Binding-site contacts:
Ligand atom C2 contacts residue ASN256 of chain 3.A at 2.6 Å.
Ligand atom C1 contacts residue ASN256 of chain 3.A at 1.4 Å.
Ligand atom C5 contacts residue ASN256 of chain 3.A at 3.6 Å.
Ligand atom C7 contacts residue ASN256 of chain 3.A at 3.2 Å.
Ligand atom C3 contacts residue ASN256 of chain 3.A at 3.8 Å.
Ligand atom N2 contacts residue ASN256 of chain 3.A at 3.0 Å (h-bond).
Ligand atom C5 contacts residue GLU259 of chain 3.A at 4.3 Å.
Ligand atom O5 contacts residue ASN256 of chain 3.A at 2.4 Å (h-bond).
Ligand atom O7 contacts residue ASN256 of chain 3.A at 3.0 Å (h-bond).
Ligand atom C4 contacts residue ASN256 of chain 3.A at 4.3 Å.
Ligand atom C6 contacts residue GLU259 of chain 3.A at 3.5 Å.
Ligand atom O5 contacts residue GLU259 of chain 3.A at 4.0 Å.
Ligand atom C5 contacts residue THR258 of chain 3.A at 4.4 Å.

A protein and the small-molecule ligand that binds it are described below.
Small molecule (SMILES): CC(=O)N[C@@H]1[C@@H](O)[C@H](O)[C@@H](CO)O[C@H]1O

Sequence of chain 3.A:
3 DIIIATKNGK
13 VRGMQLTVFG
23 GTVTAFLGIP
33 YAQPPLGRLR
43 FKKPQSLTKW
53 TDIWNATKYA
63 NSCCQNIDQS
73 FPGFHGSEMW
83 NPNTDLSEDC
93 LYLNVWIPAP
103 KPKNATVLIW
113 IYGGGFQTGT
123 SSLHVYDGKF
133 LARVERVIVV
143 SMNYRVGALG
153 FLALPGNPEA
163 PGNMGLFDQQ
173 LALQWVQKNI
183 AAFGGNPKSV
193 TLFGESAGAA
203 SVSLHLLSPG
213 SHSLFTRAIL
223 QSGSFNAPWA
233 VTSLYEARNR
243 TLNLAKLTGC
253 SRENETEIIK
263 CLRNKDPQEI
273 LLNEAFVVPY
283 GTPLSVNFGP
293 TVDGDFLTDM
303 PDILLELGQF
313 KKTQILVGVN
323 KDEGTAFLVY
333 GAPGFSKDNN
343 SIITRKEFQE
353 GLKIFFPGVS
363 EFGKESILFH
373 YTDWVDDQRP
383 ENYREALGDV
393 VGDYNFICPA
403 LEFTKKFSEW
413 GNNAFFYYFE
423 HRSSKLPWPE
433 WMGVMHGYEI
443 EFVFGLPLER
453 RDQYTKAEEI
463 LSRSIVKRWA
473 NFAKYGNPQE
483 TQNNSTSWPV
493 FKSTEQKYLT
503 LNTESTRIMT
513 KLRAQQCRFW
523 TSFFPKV